Binding-site contacts:
Ligand atom C4 contacts residue ASN324 of chain 1.A at 4.2 Å.
Ligand atom C8 contacts residue GLY323 of chain 1.A at 3.8 Å.
Ligand atom C3 contacts residue ASN324 of chain 1.A at 3.8 Å.
Ligand atom N2 contacts residue ASN324 of chain 1.A at 2.9 Å (h-bond).
Ligand atom C8 contacts residue ASN324 of chain 1.A at 4.4 Å.
Ligand atom C5 contacts residue ASN324 of chain 1.A at 3.7 Å.
Ligand atom C7 contacts residue ASN324 of chain 1.A at 3.3 Å.
Ligand atom O5 contacts residue ASN324 of chain 1.A at 2.4 Å (h-bond).
Ligand atom C1 contacts residue ASN324 of chain 1.A at 1.4 Å.
Ligand atom C2 contacts residue ASN324 of chain 1.A at 2.5 Å.
Ligand atom O7 contacts residue ASN324 of chain 1.A at 3.3 Å (h-bond).

Sequence of chain 1.A:
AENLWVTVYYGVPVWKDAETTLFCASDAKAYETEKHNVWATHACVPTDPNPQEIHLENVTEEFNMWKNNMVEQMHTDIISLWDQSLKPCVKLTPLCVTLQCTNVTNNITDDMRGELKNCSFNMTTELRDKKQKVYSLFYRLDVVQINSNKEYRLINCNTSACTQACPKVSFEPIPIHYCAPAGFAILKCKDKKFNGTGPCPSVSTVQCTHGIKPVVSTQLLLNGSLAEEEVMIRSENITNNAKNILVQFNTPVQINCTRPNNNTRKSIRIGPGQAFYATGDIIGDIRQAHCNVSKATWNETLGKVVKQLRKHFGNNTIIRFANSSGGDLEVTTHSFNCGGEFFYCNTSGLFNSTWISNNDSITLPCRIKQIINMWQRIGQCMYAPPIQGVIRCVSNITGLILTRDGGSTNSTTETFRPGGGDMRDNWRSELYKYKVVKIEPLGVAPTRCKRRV

This small molecule binds to this protein.
Small molecule (SMILES): CC(=O)N[C@@H]1[C@@H](O)[C@H](O)[C@@H](CO)O[C@H]1O